This small molecule binds to this protein.
Small molecule (SMILES): OC[C@H]1O[C@@H](O[C@H]2[C@H](O)[C@@H](O)[C@H](O)O[C@@H]2CO)[C@H](O)[C@@H](O)[C@H]1O

Binding-site contacts:
Ligand atom C1 contacts residue ARG251 of chain 1.A at 3.9 Å.
Ligand atom C4 contacts residue TRP376 of chain 1.A at 4.0 Å (hydrophobic).
Ligand atom C6 contacts residue ASP262 of chain 1.A at 3.9 Å.
Ligand atom O2 contacts residue ASP259 of chain 1.A at 2.8 Å (salt-bridge).
Ligand atom C6 contacts residue ARG394 of chain 1.A at 3.9 Å.
Ligand atom C2 contacts residue ASP259 of chain 1.A at 3.5 Å.
Ligand atom C2 contacts residue PRO258 of chain 1.A at 3.4 Å (hydrophobic).
Ligand atom O5 contacts residue ARG251 of chain 1.A at 3.2 Å (salt-bridge).
Ligand atom C3 contacts residue ARG251 of chain 1.A at 4.1 Å.
Ligand atom C6 contacts residue THR246 of chain 1.A at 3.9 Å.
Ligand atom O3 contacts residue GLN175 of chain 1.A at 3.4 Å (h-bond).
Ligand atom C3 contacts residue ASP259 of chain 1.A at 3.8 Å.
Ligand atom O5 contacts residue ARG394 of chain 1.A at 3.3 Å (salt-bridge).
Ligand atom O6 contacts residue TRP376 of chain 1.A at 3.4 Å.
Ligand atom C5 contacts residue ARG251 of chain 1.A at 4.1 Å.
Ligand atom C1 contacts residue ARG394 of chain 1.A at 3.7 Å.
Ligand atom C5 contacts residue TRP376 of chain 1.A at 3.6 Å (hydrophobic).
Ligand atom O3 contacts residue PRO258 of chain 1.A at 3.6 Å (h-bond).
Ligand atom O3 contacts residue TYR381 of chain 1.A at 3.9 Å.
Ligand atom O4 contacts residue THR246 of chain 1.A at 3.3 Å (h-bond).
Ligand atom O3 contacts residue ARG251 of chain 1.A at 3.7 Å.
Ligand atom O1 contacts residue ARG394 of chain 1.A at 3.0 Å (salt-bridge).
Ligand atom O4 contacts residue PRO258 of chain 1.A at 3.6 Å.
Ligand atom O4 contacts residue ASP259 of chain 1.A at 3.8 Å.
Ligand atom O6 contacts residue ARG394 of chain 1.A at 2.9 Å (salt-bridge).
Ligand atom O3 contacts residue HIS228 of chain 1.A at 3.6 Å.
Ligand atom O6 contacts residue ALA372 of chain 1.A at 4.1 Å.
Ligand atom C6 contacts residue ARG251 of chain 1.A at 4.1 Å.
Ligand atom O4 contacts residue GLN175 of chain 1.A at 3.1 Å (h-bond).
Ligand atom C2 contacts residue TYR381 of chain 1.A at 4.1 Å (hydrophobic).
Ligand atom C3 contacts residue PRO258 of chain 1.A at 3.9 Å (hydrophobic).
Ligand atom O4 contacts residue ARG251 of chain 1.A at 3.8 Å.
Ligand atom O4 contacts residue ARG251 of chain 1.A at 3.8 Å.
Ligand atom C6 contacts residue TRP376 of chain 1.A at 3.8 Å (hydrophobic).
Ligand atom O6 contacts residue TRP376 of chain 1.A at 3.9 Å.
Ligand atom O5 contacts residue ARG267 of chain 1.A at 3.9 Å.
Ligand atom C6 contacts residue ARG267 of chain 1.A at 3.8 Å.
Ligand atom O2 contacts residue HIS228 of chain 1.A at 4.1 Å.
Ligand atom C3 contacts residue TRP376 of chain 1.A at 4.0 Å (hydrophobic).
Ligand atom O1 contacts residue ARG267 of chain 1.A at 3.9 Å.

Sequence of chain 1.A:
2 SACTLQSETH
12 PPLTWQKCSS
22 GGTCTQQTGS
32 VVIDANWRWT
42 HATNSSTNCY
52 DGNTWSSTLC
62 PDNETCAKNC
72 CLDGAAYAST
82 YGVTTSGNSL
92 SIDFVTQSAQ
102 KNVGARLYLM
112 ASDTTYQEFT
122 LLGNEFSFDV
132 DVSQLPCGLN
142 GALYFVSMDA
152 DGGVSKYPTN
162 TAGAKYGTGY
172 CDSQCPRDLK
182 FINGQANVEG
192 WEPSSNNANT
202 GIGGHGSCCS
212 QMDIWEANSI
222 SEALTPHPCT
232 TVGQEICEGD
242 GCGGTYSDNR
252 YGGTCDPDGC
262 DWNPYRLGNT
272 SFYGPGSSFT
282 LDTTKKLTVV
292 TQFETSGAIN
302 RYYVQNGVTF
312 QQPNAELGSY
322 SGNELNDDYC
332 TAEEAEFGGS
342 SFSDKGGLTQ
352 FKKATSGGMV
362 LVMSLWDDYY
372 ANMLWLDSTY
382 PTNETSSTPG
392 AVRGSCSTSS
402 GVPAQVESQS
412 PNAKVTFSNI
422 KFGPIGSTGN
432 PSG